This small molecule binds to this protein.
Small molecule (SMILES): Nc1nc2c(ncn2[C@@H]2O[C@H](CO[P](=O)(O)O[P](=O)(O)NP(=O)(O)O)[C@@H](O)[C@H]2O)c(=O)[nH]1

Binding-site contacts:
Ligand atom O3G contacts residue LYS17 of chain 1.E at 2.9 Å (salt-bridge).
Ligand atom O2' contacts residue PHE29 of chain 1.E at 3.1 Å.
Ligand atom O6 contacts residue SER146 of chain 1.E at 3.4 Å.
Ligand atom N2 contacts residue LEU121 of chain 1.E at 3.4 Å.
Ligand atom O6 contacts residue LYS118 of chain 1.E at 3.5 Å.
Ligand atom C6 contacts residue LYS118 of chain 1.E at 3.5 Å.
Ligand atom N2 contacts residue ASP120 of chain 1.E at 3.1 Å (salt-bridge).
Ligand atom N3B contacts residue MG1 of chain 1.R at 3.5 Å.
Ligand atom N1 contacts residue ASP120 of chain 1.E at 3.0 Å (salt-bridge).
Ligand atom O2B contacts residue LYS17 of chain 1.E at 3.6 Å (salt-bridge).
Ligand atom O1G contacts residue TYR33 of chain 1.E at 3.5 Å (h-bond).
Ligand atom O1A contacts residue ALA19 of chain 1.E at 2.8 Å (h-bond).
Ligand atom O6 contacts residue ASN117 of chain 1.E at 3.4 Å (h-bond).
Ligand atom PG contacts residue MG1 of chain 1.R at 3.2 Å.
Ligand atom O1B contacts residue LYS17 of chain 1.E at 2.8 Å (salt-bridge).
Ligand atom N7 contacts residue ASN117 of chain 1.E at 3.0 Å (h-bond).
Ligand atom O2G contacts residue MG1 of chain 1.R at 2.0 Å.
Ligand atom O2B contacts residue SER18 of chain 1.E at 2.9 Å (h-bond).
Ligand atom O1B contacts residue VAL15 of chain 1.E at 3.3 Å (h-bond).
Ligand atom O6 contacts residue ALA147 of chain 1.E at 2.9 Å (h-bond).
Ligand atom O3A contacts residue GLY16 of chain 1.E at 3.3 Å (h-bond).
Ligand atom O2B contacts residue MG1 of chain 1.R at 2.0 Å.
Ligand atom O6 contacts residue LYS148 of chain 1.E at 3.4 Å (salt-bridge).
Ligand atom O1A contacts residue SER18 of chain 1.E at 3.3 Å (h-bond).
Ligand atom C5 contacts residue LYS118 of chain 1.E at 3.5 Å.
Ligand atom O3G contacts residue GLY61 of chain 1.E at 2.9 Å (h-bond).
Ligand atom O2' contacts residue VAL30 of chain 1.E at 3.0 Å (h-bond).
Ligand atom O2' contacts residue ASP31 of chain 1.E at 3.4 Å (salt-bridge).
Ligand atom N1 contacts residue LYS148 of chain 1.E at 3.5 Å.
Ligand atom O4' contacts residue LYS118 of chain 1.E at 3.5 Å (salt-bridge).
Ligand atom O2A contacts residue TYR33 of chain 1.E at 3.3 Å.
Ligand atom N2 contacts residue LYS148 of chain 1.E at 3.5 Å.
Ligand atom O1B contacts residue GLY16 of chain 1.E at 3.2 Å (h-bond).
Ligand atom N3B contacts residue TYR33 of chain 1.E at 3.5 Å.
Ligand atom O1B contacts residue GLY14 of chain 1.E at 3.5 Å (h-bond).
Ligand atom O2G contacts residue THR36 of chain 1.E at 2.7 Å (h-bond).
Ligand atom O1G contacts residue PRO35 of chain 1.E at 3.5 Å.
Ligand atom N3B contacts residue GLY14 of chain 1.E at 3.0 Å (h-bond).
Ligand atom O3' contacts residue ASP31 of chain 1.E at 3.2 Å (salt-bridge).
Ligand atom PB contacts residue MG1 of chain 1.R at 3.4 Å.

Sequence of chain 1.E:
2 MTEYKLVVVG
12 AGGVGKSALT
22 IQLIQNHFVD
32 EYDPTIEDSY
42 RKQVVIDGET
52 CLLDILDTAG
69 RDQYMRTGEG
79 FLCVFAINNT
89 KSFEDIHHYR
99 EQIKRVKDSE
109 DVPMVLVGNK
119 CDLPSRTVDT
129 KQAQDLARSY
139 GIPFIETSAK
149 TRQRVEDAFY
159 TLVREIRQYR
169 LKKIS